Sequence of chain 1.D:
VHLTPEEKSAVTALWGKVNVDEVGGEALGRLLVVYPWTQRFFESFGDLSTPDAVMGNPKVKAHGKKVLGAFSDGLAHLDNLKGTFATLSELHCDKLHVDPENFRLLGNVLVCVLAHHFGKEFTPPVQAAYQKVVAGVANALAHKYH

Sequence of chain 1.B:
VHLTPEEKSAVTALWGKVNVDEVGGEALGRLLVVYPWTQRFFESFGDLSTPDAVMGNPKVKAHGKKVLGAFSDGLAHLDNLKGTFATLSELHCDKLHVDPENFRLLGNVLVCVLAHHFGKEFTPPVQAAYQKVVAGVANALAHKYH

A small-molecule ligand and the protein it binds are described below.
Small molecule (SMILES): O=CC=CC=O

Binding-site contacts:
Ligand atom C2 contacts residue LYS82 of chain 1.B at 4.4 Å.
Ligand atom C5 contacts residue LYS82 of chain 1.B at 1.9 Å.
Ligand atom C1 contacts residue LYS82 of chain 1.B at 3.2 Å.
Ligand atom C1 contacts residue LYS82 of chain 1.D at 2.4 Å.
Ligand atom C2 contacts residue ASN139 of chain 1.D at 4.4 Å.
Ligand atom C7 contacts residue ASN139 of chain 1.B at 4.4 Å.
Ligand atom C2 contacts residue LYS82 of chain 1.D at 1.2 Å.
Ligand atom C5 contacts residue LYS82 of chain 1.D at 3.6 Å.
Ligand atom O3 contacts residue LYS82 of chain 1.B at 4.4 Å.
Ligand atom C7 contacts residue LYS82 of chain 1.B at 1.2 Å.
Ligand atom O8 contacts residue LYS82 of chain 1.B at 2.4 Å (salt-bridge).
Ligand atom O8 contacts residue VAL1 of chain 1.B at 3.6 Å.
Ligand atom O3 contacts residue LYS82 of chain 1.D at 2.1 Å (salt-bridge).